Sequence of chain 1.C:
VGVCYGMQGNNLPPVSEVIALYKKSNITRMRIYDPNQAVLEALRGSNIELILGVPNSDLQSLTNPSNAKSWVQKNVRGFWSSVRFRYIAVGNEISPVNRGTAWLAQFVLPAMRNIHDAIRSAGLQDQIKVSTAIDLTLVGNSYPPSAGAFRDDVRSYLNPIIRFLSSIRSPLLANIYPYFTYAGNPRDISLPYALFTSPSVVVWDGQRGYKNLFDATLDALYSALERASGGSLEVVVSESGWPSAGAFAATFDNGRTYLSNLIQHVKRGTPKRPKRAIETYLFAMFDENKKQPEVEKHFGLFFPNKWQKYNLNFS

This protein binds this small molecule.
Small molecule (SMILES): CC(=O)N[C@@H]1[C@@H](O)[C@H](O)[C@@H](CO)O[C@H]1O

Binding-site contacts:
Ligand atom O6 contacts residue SER316 of chain 1.C at 2.6 Å (h-bond).
Ligand atom C5 contacts residue ASN314 of chain 1.C at 3.8 Å.
Ligand atom C5 contacts residue SER316 of chain 1.C at 4.2 Å.
Ligand atom O6 contacts residue LYS268 of chain 1.C at 3.4 Å (salt-bridge).
Ligand atom N2 contacts residue ASN314 of chain 1.C at 2.6 Å (h-bond).
Ligand atom C7 contacts residue ASN314 of chain 1.C at 3.1 Å.
Ligand atom C2 contacts residue ASN314 of chain 1.C at 2.2 Å.
Ligand atom C1 contacts residue SER316 of chain 1.C at 4.4 Å.
Ligand atom O5 contacts residue SER316 of chain 1.C at 4.0 Å.
Ligand atom C3 contacts residue ASN314 of chain 1.C at 3.6 Å.
Ligand atom C8 contacts residue ASN314 of chain 1.C at 4.2 Å.
Ligand atom C4 contacts residue ASN314 of chain 1.C at 4.2 Å.
Ligand atom C6 contacts residue LYS268 of chain 1.C at 4.1 Å.
Ligand atom O7 contacts residue ASN314 of chain 1.C at 3.2 Å (h-bond).
Ligand atom C6 contacts residue SER316 of chain 1.C at 3.9 Å.
Ligand atom C1 contacts residue ASN314 of chain 1.C at 1.5 Å.
Ligand atom O5 contacts residue ASN314 of chain 1.C at 2.5 Å (h-bond).